Sequence of chain 1.A:
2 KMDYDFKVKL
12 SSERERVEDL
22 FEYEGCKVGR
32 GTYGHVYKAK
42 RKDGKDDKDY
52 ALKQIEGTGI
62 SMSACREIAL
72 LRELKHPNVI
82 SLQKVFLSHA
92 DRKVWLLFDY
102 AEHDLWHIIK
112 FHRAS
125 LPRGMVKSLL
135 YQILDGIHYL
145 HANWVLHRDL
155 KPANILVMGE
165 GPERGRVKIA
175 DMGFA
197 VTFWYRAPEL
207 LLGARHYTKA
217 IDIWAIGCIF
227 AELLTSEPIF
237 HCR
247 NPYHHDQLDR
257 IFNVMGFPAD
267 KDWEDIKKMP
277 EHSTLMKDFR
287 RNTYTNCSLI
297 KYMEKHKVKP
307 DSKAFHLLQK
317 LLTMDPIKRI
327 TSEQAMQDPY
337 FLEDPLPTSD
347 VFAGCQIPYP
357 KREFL

The protein below binds the small molecule below.
Small molecule (SMILES): Cc1ccc(-n2nc(C(C)(C)C)cc2NC(N)=O)cc1

Binding-site contacts:
Ligand atom C15 contacts residue ARG67 of chain 1.A at 3.9 Å.
Ligand atom C18 contacts residue TYR34 of chain 1.A at 3.5 Å (hydrophobic).
Ligand atom C17 contacts residue GLU68 of chain 1.A at 3.8 Å.
Ligand atom C7 contacts residue ALA174 of chain 1.A at 3.9 Å (hydrophobic).
Ligand atom C19 contacts residue TYR34 of chain 1.A at 3.7 Å (hydrophobic).
Ligand atom O14 contacts residue ASP175 of chain 1.A at 3.2 Å (salt-bridge).
Ligand atom C20 contacts residue SER64 of chain 1.A at 3.2 Å.
Ligand atom C10 contacts residue ASP175 of chain 1.A at 4.0 Å.
Ligand atom C16 contacts residue GLU68 of chain 1.A at 3.8 Å.
Ligand atom N13 contacts residue GLU68 of chain 1.A at 3.4 Å (salt-bridge).
Ligand atom C9 contacts residue LEU75 of chain 1.A at 3.7 Å (hydrophobic).
Ligand atom C10 contacts residue GLU68 of chain 1.A at 3.8 Å.
Ligand atom C3 contacts residue ALA174 of chain 1.A at 4.0 Å (hydrophobic).
Ligand atom N11 contacts residue LEU72 of chain 1.A at 4.0 Å.
Ligand atom N13 contacts residue PHE99 of chain 1.A at 3.7 Å.
Ligand atom C1 contacts residue ASP175 of chain 1.A at 3.5 Å.
Ligand atom O14 contacts residue ALA174 of chain 1.A at 3.4 Å.
Ligand atom C9 contacts residue VAL80 of chain 1.A at 4.0 Å (hydrophobic).
Ligand atom C3 contacts residue ILE81 of chain 1.A at 3.9 Å (hydrophobic).
Ligand atom C7 contacts residue HIS151 of chain 1.A at 3.4 Å.
Ligand atom N2 contacts residue ASP175 of chain 1.A at 3.4 Å.
Ligand atom N11 contacts residue ASP175 of chain 1.A at 3.5 Å (salt-bridge).
Ligand atom C12 contacts residue GLU68 of chain 1.A at 3.7 Å.
Ligand atom C5 contacts residue ASP175 of chain 1.A at 3.7 Å.
Ligand atom C19 contacts residue GLU68 of chain 1.A at 3.6 Å.
Ligand atom N11 contacts residue GLU68 of chain 1.A at 3.1 Å (salt-bridge).
Ligand atom C15 contacts residue GLU68 of chain 1.A at 3.5 Å.
Ligand atom N13 contacts residue ASP175 of chain 1.A at 3.8 Å.
Ligand atom N13 contacts residue LYS54 of chain 1.A at 3.9 Å.
Ligand atom C12 contacts residue ILE81 of chain 1.A at 4.0 Å (hydrophobic).
Ligand atom C18 contacts residue LYS54 of chain 1.A at 4.0 Å.
Ligand atom C3 contacts residue ASP175 of chain 1.A at 3.5 Å.
Ligand atom C7 contacts residue ILE173 of chain 1.A at 3.8 Å (hydrophobic).
Ligand atom C18 contacts residue GLU68 of chain 1.A at 3.6 Å.
Ligand atom C19 contacts residue ASP175 of chain 1.A at 3.7 Å.
Ligand atom N4 contacts residue ASP175 of chain 1.A at 3.5 Å.
Ligand atom O14 contacts residue ILE81 of chain 1.A at 3.0 Å.
Ligand atom C8 contacts residue HIS151 of chain 1.A at 4.0 Å.
Ligand atom C12 contacts residue ASP175 of chain 1.A at 3.6 Å.
Ligand atom C15 contacts residue FMT1 of chain 1.F at 4.0 Å.